The small molecule below binds the protein below.
Small molecule (SMILES): Nc1ncnc2c1ncn2[C@@H]1O[C@H](CO)[C@@H](O)[C@H]1OP(=O)(O)O

Binding-site contacts:
Ligand atom C1' contacts residue PHE77 of chain 1.A at 3.7 Å (hydrophobic).
Ligand atom N3 contacts residue PHE77 of chain 1.A at 3.5 Å.
Ligand atom O3P contacts residue HIS151 of chain 1.A at 2.5 Å (h-bond).
Ligand atom C4' contacts residue PHE77 of chain 1.A at 4.2 Å (hydrophobic).
Ligand atom C5 contacts residue PHE77 of chain 1.A at 3.7 Å (hydrophobic).
Ligand atom N7 contacts residue VAL163 of chain 1.A at 4.1 Å.
Ligand atom P contacts residue THR153 of chain 1.A at 3.7 Å.
Ligand atom O1P contacts residue HIS72 of chain 1.A at 4.1 Å.
Ligand atom O2P contacts residue HIS151 of chain 1.A at 3.0 Å (h-bond).
Ligand atom C4 contacts residue PHE77 of chain 1.A at 3.5 Å (hydrophobic).
Ligand atom C2' contacts residue PRO162 of chain 1.A at 4.0 Å (hydrophobic).
Ligand atom O5' contacts residue PRO162 of chain 1.A at 3.8 Å.
Ligand atom O2P contacts residue VAL163 of chain 1.A at 4.2 Å.
Ligand atom O1P contacts residue THR153 of chain 1.A at 3.2 Å (h-bond).
Ligand atom N7 contacts residue PHE77 of chain 1.A at 3.7 Å.
Ligand atom C5 contacts residue VAL163 of chain 1.A at 4.0 Å (hydrophobic).
Ligand atom O2P contacts residue THR165 of chain 1.A at 4.1 Å.
Ligand atom C5' contacts residue PRO162 of chain 1.A at 3.8 Å (hydrophobic).
Ligand atom N1 contacts residue PHE77 of chain 1.A at 4.0 Å.
Ligand atom O3P contacts residue THR153 of chain 1.A at 3.5 Å (h-bond).
Ligand atom C8 contacts residue PHE77 of chain 1.A at 3.7 Å (hydrophobic).
Ligand atom P contacts residue PRO162 of chain 1.A at 3.8 Å.
Ligand atom O3' contacts residue HIS72 of chain 1.A at 3.0 Å (h-bond).
Ligand atom O4' contacts residue PHE77 of chain 1.A at 3.3 Å.
Ligand atom O3P contacts residue THR74 of chain 1.A at 3.9 Å.
Ligand atom C2 contacts residue PHE77 of chain 1.A at 3.7 Å (hydrophobic).
Ligand atom C3' contacts residue PRO162 of chain 1.A at 3.7 Å (hydrophobic).
Ligand atom O1P contacts residue PRO162 of chain 1.A at 3.9 Å.
Ligand atom N6 contacts residue VAL163 of chain 1.A at 4.0 Å.
Ligand atom N3 contacts residue PRO162 of chain 1.A at 4.2 Å.
Ligand atom O2P contacts residue THR153 of chain 1.A at 3.6 Å.
Ligand atom C6 contacts residue PHE77 of chain 1.A at 4.0 Å (hydrophobic).
Ligand atom P contacts residue HIS151 of chain 1.A at 3.4 Å.
Ligand atom C4' contacts residue TYR10 of chain 1.A at 3.8 Å (hydrophobic).
Ligand atom N9 contacts residue PHE77 of chain 1.A at 3.5 Å.
Ligand atom O3' contacts residue THR74 of chain 1.A at 3.5 Å (h-bond).
Ligand atom O2P contacts residue PRO162 of chain 1.A at 2.7 Å (h-bond).
Ligand atom O4' contacts residue TYR10 of chain 1.A at 4.2 Å.
Ligand atom O2' contacts residue THR74 of chain 1.A at 3.6 Å.
Ligand atom C6 contacts residue VAL163 of chain 1.A at 4.0 Å (hydrophobic).

Sequence of chain 1.A:
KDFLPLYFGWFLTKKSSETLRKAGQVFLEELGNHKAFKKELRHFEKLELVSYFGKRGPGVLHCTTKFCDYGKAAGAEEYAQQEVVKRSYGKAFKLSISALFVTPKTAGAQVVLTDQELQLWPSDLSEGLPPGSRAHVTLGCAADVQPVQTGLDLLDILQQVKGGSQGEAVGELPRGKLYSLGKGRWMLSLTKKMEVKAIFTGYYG